Sequence of chain 31.K:
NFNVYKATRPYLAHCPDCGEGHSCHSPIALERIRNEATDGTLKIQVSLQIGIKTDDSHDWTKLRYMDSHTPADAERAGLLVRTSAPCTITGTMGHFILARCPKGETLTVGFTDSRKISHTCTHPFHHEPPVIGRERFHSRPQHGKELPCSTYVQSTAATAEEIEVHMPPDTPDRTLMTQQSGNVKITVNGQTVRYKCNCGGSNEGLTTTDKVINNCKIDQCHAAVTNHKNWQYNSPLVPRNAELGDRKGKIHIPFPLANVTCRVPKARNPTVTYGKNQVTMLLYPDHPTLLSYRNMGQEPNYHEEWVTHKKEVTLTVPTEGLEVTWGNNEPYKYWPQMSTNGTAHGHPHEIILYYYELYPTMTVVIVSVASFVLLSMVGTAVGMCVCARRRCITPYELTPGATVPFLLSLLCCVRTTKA

A protein and the small-molecule ligand that binds it are described below.
Small molecule (SMILES): CC(=O)N[C@@H]1[C@@H](O)[C@H](O)[C@@H](CO)O[C@H]1O

Binding-site contacts:
Ligand atom O7 contacts residue ASN259 of chain 31.K at 3.0 Å (h-bond).
Ligand atom C1 contacts residue ASN259 of chain 31.K at 1.4 Å.
Ligand atom C7 contacts residue ASN259 of chain 31.K at 3.2 Å.
Ligand atom O4 contacts residue LYS181 of chain 31.J at 4.0 Å.
Ligand atom N2 contacts residue ASN259 of chain 31.K at 2.9 Å (h-bond).
Ligand atom N2 contacts residue THR116 of chain 31.J at 3.0 Å (h-bond).
Ligand atom C5 contacts residue ASN259 of chain 31.K at 3.7 Å.
Ligand atom C2 contacts residue THR116 of chain 31.J at 3.8 Å.
Ligand atom C6 contacts residue LYS181 of chain 31.J at 4.2 Å.
Ligand atom C7 contacts residue THR116 of chain 31.J at 3.8 Å.
Ligand atom O5 contacts residue ASN259 of chain 31.K at 2.4 Å (h-bond).
Ligand atom C8 contacts residue THR116 of chain 31.J at 3.8 Å.
Ligand atom C4 contacts residue LYS181 of chain 31.J at 4.2 Å.
Ligand atom C1 contacts residue THR116 of chain 31.J at 4.0 Å.
Ligand atom C8 contacts residue ASN259 of chain 31.K at 4.4 Å.
Ligand atom C4 contacts residue ASN259 of chain 31.K at 4.2 Å.
Ligand atom C2 contacts residue ASN259 of chain 31.K at 2.5 Å.
Ligand atom O6 contacts residue LYS181 of chain 31.J at 4.3 Å.
Ligand atom C5 contacts residue LYS181 of chain 31.J at 3.5 Å.
Ligand atom C3 contacts residue ASN259 of chain 31.K at 3.8 Å.
Ligand atom O5 contacts residue LYS181 of chain 31.J at 4.4 Å.
Ligand atom C3 contacts residue LYS181 of chain 31.J at 4.4 Å.
Ligand atom O3 contacts residue THR116 of chain 31.J at 4.4 Å.
Ligand atom C3 contacts residue THR116 of chain 31.J at 4.0 Å.

Sequence of chain 31.J:
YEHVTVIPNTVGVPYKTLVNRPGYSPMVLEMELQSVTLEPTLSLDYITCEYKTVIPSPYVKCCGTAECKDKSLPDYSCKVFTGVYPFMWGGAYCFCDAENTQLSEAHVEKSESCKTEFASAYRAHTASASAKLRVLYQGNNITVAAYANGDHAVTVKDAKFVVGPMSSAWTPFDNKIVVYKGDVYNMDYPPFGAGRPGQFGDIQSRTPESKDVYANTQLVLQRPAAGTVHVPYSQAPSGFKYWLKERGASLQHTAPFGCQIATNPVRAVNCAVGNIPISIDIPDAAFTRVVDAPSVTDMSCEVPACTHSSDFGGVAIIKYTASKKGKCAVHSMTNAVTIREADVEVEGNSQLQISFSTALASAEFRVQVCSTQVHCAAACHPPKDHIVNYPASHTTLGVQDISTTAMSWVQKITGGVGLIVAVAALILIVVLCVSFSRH